Binding-site contacts:
Ligand atom N2 contacts residue THR198 of chain 1.L at 3.9 Å.
Ligand atom C1 contacts residue ASN196 of chain 1.L at 1.4 Å.
Ligand atom C7 contacts residue ASN196 of chain 1.L at 3.3 Å.
Ligand atom O5 contacts residue ASN196 of chain 1.L at 2.4 Å (h-bond).
Ligand atom O6 contacts residue ASN238 of chain 1.L at 3.7 Å.
Ligand atom C6 contacts residue GLU237 of chain 1.L at 3.4 Å.
Ligand atom O6 contacts residue GLU237 of chain 1.L at 3.6 Å.
Ligand atom N2 contacts residue ASN196 of chain 1.L at 2.9 Å (h-bond).
Ligand atom C6 contacts residue ASN238 of chain 1.L at 4.2 Å.
Ligand atom C6 contacts residue SER236 of chain 1.L at 4.2 Å.
Ligand atom C3 contacts residue THR198 of chain 1.L at 4.2 Å.
Ligand atom O7 contacts residue ASN196 of chain 1.L at 2.9 Å (h-bond).
Ligand atom C2 contacts residue THR198 of chain 1.L at 3.5 Å.
Ligand atom C2 contacts residue ASN196 of chain 1.L at 2.5 Å.
Ligand atom C5 contacts residue ASN196 of chain 1.L at 3.6 Å.
Ligand atom O6 contacts residue LEU239 of chain 1.L at 3.8 Å.
Ligand atom C3 contacts residue ASN196 of chain 1.L at 3.8 Å.
Ligand atom O3 contacts residue THR198 of chain 1.L at 4.1 Å.
Ligand atom O6 contacts residue SER236 of chain 1.L at 3.5 Å (h-bond).
Ligand atom C4 contacts residue ASN196 of chain 1.L at 4.2 Å.
Ligand atom C1 contacts residue THR198 of chain 1.L at 4.3 Å.
Ligand atom C4 contacts residue THR198 of chain 1.L at 4.5 Å.

Sequence of chain 1.L:
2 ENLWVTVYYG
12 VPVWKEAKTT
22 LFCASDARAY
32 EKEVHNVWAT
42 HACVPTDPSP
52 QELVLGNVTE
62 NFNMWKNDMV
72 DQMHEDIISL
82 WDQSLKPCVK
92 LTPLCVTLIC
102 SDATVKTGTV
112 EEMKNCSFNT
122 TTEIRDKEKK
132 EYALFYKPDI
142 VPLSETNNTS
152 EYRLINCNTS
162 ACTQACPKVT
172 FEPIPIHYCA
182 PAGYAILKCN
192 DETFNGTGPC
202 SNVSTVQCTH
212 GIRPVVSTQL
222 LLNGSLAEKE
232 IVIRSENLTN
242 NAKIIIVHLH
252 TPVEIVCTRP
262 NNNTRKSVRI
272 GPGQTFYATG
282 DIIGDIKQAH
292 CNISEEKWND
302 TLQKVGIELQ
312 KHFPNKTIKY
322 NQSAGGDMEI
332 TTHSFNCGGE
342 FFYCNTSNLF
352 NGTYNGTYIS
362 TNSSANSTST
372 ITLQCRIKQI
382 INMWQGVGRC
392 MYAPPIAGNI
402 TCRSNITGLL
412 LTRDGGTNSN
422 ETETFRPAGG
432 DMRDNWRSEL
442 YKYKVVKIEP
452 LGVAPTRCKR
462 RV

The small molecule below binds the protein below.
Small molecule (SMILES): CC(=O)N[C@@H]1[C@@H](O)[C@H](O)[C@@H](CO)O[C@H]1O